Sequence of chain 1.G:
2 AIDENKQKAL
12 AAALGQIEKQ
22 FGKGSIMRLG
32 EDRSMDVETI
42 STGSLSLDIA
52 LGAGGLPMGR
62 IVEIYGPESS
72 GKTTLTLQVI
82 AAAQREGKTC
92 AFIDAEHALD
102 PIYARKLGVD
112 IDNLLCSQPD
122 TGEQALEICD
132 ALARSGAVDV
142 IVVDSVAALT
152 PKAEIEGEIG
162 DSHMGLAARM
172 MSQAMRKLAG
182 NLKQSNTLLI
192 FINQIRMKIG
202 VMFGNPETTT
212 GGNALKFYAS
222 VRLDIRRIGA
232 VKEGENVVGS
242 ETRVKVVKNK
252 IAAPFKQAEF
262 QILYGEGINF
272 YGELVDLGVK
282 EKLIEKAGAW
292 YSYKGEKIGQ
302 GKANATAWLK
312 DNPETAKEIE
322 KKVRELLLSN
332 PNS

Sequence of chain 1.H:
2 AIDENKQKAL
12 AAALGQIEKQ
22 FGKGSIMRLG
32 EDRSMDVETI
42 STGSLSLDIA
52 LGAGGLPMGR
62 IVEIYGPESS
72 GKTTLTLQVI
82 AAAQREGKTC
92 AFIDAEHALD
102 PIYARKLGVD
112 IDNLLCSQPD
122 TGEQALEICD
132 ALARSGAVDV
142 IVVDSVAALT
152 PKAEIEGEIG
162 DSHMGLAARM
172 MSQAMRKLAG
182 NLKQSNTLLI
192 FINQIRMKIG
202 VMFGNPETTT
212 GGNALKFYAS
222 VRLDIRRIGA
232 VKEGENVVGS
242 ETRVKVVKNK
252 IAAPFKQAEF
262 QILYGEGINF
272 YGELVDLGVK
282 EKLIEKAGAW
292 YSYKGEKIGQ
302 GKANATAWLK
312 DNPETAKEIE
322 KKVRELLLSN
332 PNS

Binding-site contacts:
Ligand atom O2' contacts residue PRO255 of chain 1.G at 3.4 Å.
Ligand atom C2 contacts residue ALA254 of chain 1.G at 3.5 Å (hydrophobic).
Ligand atom O2G contacts residue LYS251 of chain 1.G at 2.7 Å (salt-bridge).
Ligand atom O2' contacts residue ASN250 of chain 1.G at 2.9 Å (h-bond).
Ligand atom S1G contacts residue PHE218 of chain 1.G at 3.7 Å.
Ligand atom C2 contacts residue ALA253 of chain 1.G at 3.4 Å (hydrophobic).
Ligand atom O3' contacts residue TYR265 of chain 1.H at 3.3 Å.
Ligand atom O1B contacts residue THR74 of chain 1.H at 3.0 Å (h-bond).
Ligand atom S1G contacts residue GLU69 of chain 1.H at 3.6 Å.
Ligand atom N3 contacts residue ALA253 of chain 1.G at 3.6 Å.
Ligand atom PG contacts residue LYS251 of chain 1.G at 3.5 Å.
Ligand atom O1B contacts residue MG1 of chain 1.Z at 2.2 Å.
Ligand atom O3G contacts residue MG1 of chain 1.Z at 2.2 Å.
Ligand atom O1A contacts residue GLY72 of chain 1.H at 3.6 Å.
Ligand atom O3A contacts residue GLY72 of chain 1.H at 3.2 Å (h-bond).
Ligand atom O2B contacts residue GLY72 of chain 1.H at 3.3 Å (h-bond).
Ligand atom S1G contacts residue SER70 of chain 1.H at 3.5 Å (h-bond).
Ligand atom C5 contacts residue TYR104 of chain 1.H at 3.5 Å (hydrophobic).
Ligand atom O3B contacts residue MG1 of chain 1.Z at 3.6 Å.
Ligand atom PG contacts residue MG1 of chain 1.Z at 3.3 Å.
Ligand atom N6 contacts residue LYS251 of chain 1.G at 3.7 Å.
Ligand atom O3G contacts residue GLU97 of chain 1.H at 3.7 Å.
Ligand atom PB contacts residue LYS73 of chain 1.H at 3.7 Å.
Ligand atom N6 contacts residue TYR104 of chain 1.H at 3.3 Å.
Ligand atom O3A contacts residue LYS73 of chain 1.H at 3.7 Å.
Ligand atom O2B contacts residue SER70 of chain 1.H at 3.7 Å.
Ligand atom O3B contacts residue SER70 of chain 1.H at 3.4 Å (h-bond).
Ligand atom O3G contacts residue LYS251 of chain 1.G at 3.2 Å (salt-bridge).
Ligand atom N1 contacts residue ALA253 of chain 1.G at 3.5 Å.
Ligand atom O2B contacts residue LYS73 of chain 1.H at 2.9 Å (salt-bridge).
Ligand atom S1G contacts residue LYS73 of chain 1.H at 3.6 Å.
Ligand atom N1 contacts residue TYR104 of chain 1.H at 3.5 Å.
Ligand atom N6 contacts residue ASP101 of chain 1.H at 3.5 Å (salt-bridge).
Ligand atom O2B contacts residue SER71 of chain 1.H at 3.2 Å (h-bond).
Ligand atom O2G contacts residue LYS249 of chain 1.G at 3.2 Å.
Ligand atom N7 contacts residue TYR104 of chain 1.H at 3.7 Å.
Ligand atom O1A contacts residue THR75 of chain 1.H at 2.7 Å (h-bond).
Ligand atom C6 contacts residue TYR104 of chain 1.H at 3.2 Å (hydrophobic).
Ligand atom PB contacts residue MG1 of chain 1.Z at 3.4 Å.
Ligand atom C2 contacts residue TYR104 of chain 1.H at 3.7 Å (hydrophobic).

This small molecule binds to this protein.
Small molecule (SMILES): Nc1ncnc2c1ncn2[C@@H]1O[C@H](COP(=O)(O)OP(=O)(O)OP(O)(O)=S)[C@@H](O)[C@H]1O